Sequence of chain 1.D:
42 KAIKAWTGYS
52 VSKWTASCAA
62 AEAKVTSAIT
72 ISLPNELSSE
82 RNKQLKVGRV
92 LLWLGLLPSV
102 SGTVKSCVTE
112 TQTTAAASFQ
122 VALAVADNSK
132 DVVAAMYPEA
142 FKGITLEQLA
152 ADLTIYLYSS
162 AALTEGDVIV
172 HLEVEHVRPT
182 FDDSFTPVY

Sequence of chain 1.E:
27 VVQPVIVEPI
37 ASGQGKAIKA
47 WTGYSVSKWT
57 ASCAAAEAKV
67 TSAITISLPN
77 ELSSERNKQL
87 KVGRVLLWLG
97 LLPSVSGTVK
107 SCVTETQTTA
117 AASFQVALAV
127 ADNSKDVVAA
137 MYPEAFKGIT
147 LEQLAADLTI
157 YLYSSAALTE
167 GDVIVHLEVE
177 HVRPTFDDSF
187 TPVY

This small molecule binds to this protein.
Small molecule (SMILES): Nc1ncnc2c1ncn2[C@@H]1O[C@H](COO[C@@H]2C[C@@H](CO[P](=O)(O)O[C@H]3[C@@H](O)[C@H](n4cnc5c(N)ncnc54)O[C@@H]3COP(=O)=O)O[C@H]2n2ccc(=O)[nH]c2=O)[C@@H](OOP(O)OC[C@H]2O[C@@H](n3ccc(=O)[nH]c3=O)[C@H](O)[C@@H]2O)[C@H]1O.Op1oo1

Binding-site contacts:
Ligand atom C8 contacts residue TRP47 of chain 1.D at 3.8 Å (hydrophobic).
Ligand atom N6 contacts residue THR48 of chain 1.D at 3.3 Å (h-bond).
Ligand atom C4 contacts residue TRP47 of chain 1.D at 3.9 Å (hydrophobic).
Ligand atom N3 contacts residue TRP47 of chain 1.D at 4.1 Å.
Ligand atom O4' contacts residue LYS143 of chain 1.D at 4.1 Å.
Ligand atom C1' contacts residue TRP47 of chain 1.D at 4.3 Å (hydrophobic).
Ligand atom N7 contacts residue TRP47 of chain 1.D at 3.7 Å.
Ligand atom OP2 contacts residue GLY49 of chain 1.E at 4.2 Å.
Ligand atom C6 contacts residue TRP47 of chain 1.D at 3.9 Å (hydrophobic).
Ligand atom N9 contacts residue TRP47 of chain 1.D at 3.9 Å.
Ligand atom N6 contacts residue TYR50 of chain 1.D at 4.2 Å.
Ligand atom N1 contacts residue THR48 of chain 1.D at 4.0 Å.
Ligand atom N1 contacts residue TRP47 of chain 1.D at 4.3 Å.
Ligand atom O4' contacts residue TRP47 of chain 1.D at 4.1 Å.
Ligand atom C5' contacts residue VAL178 of chain 1.E at 4.5 Å (hydrophobic).
Ligand atom C6 contacts residue THR48 of chain 1.D at 4.2 Å.
Ligand atom N6 contacts residue TRP47 of chain 1.D at 3.8 Å.
Ligand atom OP2 contacts residue VAL178 of chain 1.E at 4.5 Å.
Ligand atom C2 contacts residue TRP47 of chain 1.D at 4.2 Å (hydrophobic).
Ligand atom C5 contacts residue TRP47 of chain 1.D at 3.8 Å (hydrophobic).